The protein below binds the small molecule below.
Small molecule (SMILES): CC(=O)N[C@@H]1[C@@H](O)[C@H](O)[C@@H](CO)O[C@H]1O

Binding-site contacts:
Ligand atom O4 contacts residue GLN232 of chain 1.B at 2.7 Å (h-bond).
Ligand atom O6 contacts residue ILE62 of chain 1.B at 4.0 Å.
Ligand atom C3 contacts residue GLN232 of chain 1.B at 4.1 Å.
Ligand atom N2 contacts residue OMY6 of chain 1.F at 3.4 Å (h-bond).
Ligand atom O4 contacts residue MSE233 of chain 1.B at 3.4 Å.
Ligand atom C4 contacts residue T551 of chain 1.P at 4.5 Å.
Ligand atom O6 contacts residue LYS118 of chain 1.B at 2.9 Å (salt-bridge).
Ligand atom C6 contacts residue LYS118 of chain 1.B at 3.9 Å.
Ligand atom C6 contacts residue OMY6 of chain 1.F at 3.7 Å.
Ligand atom C8 contacts residue ARG246 of chain 1.B at 4.0 Å.
Ligand atom C8 contacts residue OMY6 of chain 1.F at 3.9 Å.
Ligand atom C2 contacts residue OMY6 of chain 1.F at 2.5 Å.
Ligand atom O3 contacts residue GLN232 of chain 1.B at 4.0 Å.
Ligand atom C1 contacts residue OMY6 of chain 1.F at 1.4 Å.
Ligand atom C8 contacts residue PRO189 of chain 1.B at 3.8 Å (hydrophobic).
Ligand atom O5 contacts residue OMY6 of chain 1.F at 2.2 Å (h-bond).
Ligand atom O7 contacts residue ARG246 of chain 1.B at 2.8 Å (salt-bridge).
Ligand atom C3 contacts residue OMY6 of chain 1.F at 3.8 Å.
Ligand atom O3 contacts residue T551 of chain 1.P at 3.8 Å.
Ligand atom C2 contacts residue T551 of chain 1.P at 4.5 Å.
Ligand atom C7 contacts residue OMY6 of chain 1.F at 4.1 Å.
Ligand atom C6 contacts residue ILE62 of chain 1.B at 4.4 Å (hydrophobic).
Ligand atom C4 contacts residue GLN232 of chain 1.B at 3.5 Å.
Ligand atom C5 contacts residue OMY6 of chain 1.F at 3.4 Å.
Ligand atom O3 contacts residue LEU243 of chain 1.B at 4.3 Å.
Ligand atom C3 contacts residue T551 of chain 1.P at 4.0 Å.
Ligand atom C4 contacts residue OMY6 of chain 1.F at 4.0 Å.
Ligand atom O6 contacts residue OMY6 of chain 1.F at 3.8 Å.
Ligand atom C7 contacts residue ARG246 of chain 1.B at 3.6 Å.

Sequence of chain 1.B:
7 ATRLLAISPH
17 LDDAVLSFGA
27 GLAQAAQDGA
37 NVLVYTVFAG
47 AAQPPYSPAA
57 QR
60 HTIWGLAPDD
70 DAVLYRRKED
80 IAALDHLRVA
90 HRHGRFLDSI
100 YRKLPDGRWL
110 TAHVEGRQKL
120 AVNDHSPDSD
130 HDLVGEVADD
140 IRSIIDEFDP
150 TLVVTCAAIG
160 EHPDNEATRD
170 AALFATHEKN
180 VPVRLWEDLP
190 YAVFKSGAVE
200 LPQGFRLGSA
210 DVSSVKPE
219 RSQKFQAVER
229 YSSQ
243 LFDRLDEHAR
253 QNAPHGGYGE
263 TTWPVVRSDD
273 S